Sequence of chain 1.J:
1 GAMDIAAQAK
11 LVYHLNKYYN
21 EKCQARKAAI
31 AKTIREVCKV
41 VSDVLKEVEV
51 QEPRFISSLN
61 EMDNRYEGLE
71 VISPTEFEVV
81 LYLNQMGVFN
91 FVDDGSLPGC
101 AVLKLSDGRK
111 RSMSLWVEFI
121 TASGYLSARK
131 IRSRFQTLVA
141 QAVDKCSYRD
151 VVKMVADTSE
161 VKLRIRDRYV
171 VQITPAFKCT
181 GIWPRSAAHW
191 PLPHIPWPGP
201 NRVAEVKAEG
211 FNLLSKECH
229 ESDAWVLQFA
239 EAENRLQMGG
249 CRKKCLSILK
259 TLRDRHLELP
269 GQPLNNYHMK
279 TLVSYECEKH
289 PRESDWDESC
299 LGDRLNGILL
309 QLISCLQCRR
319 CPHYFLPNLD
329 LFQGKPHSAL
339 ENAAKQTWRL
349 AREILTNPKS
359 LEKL

A small-molecule ligand and the protein it binds are described below.
Small molecule (SMILES): C[N+](C)(C)[O-]

Binding-site contacts:
Ligand atom NAC contacts residue THR75 of chain 1.J at 3.6 Å (h-bond).
Ligand atom CAA contacts residue ARG164 of chain 1.J at 4.0 Å.
Ligand atom CAD contacts residue ARG164 of chain 1.J at 4.2 Å.
Ligand atom CAD contacts residue ARG168 of chain 1.J at 3.4 Å.
Ligand atom OAE contacts residue VAL170 of chain 1.J at 4.3 Å.
Ligand atom CAD contacts residue THR75 of chain 1.J at 3.7 Å.
Ligand atom CAA contacts residue TYR169 of chain 1.J at 4.5 Å (hydrophobic).
Ligand atom CAA contacts residue THR75 of chain 1.J at 3.3 Å.
Ligand atom NAC contacts residue ARG164 of chain 1.J at 4.1 Å.
Ligand atom CAA contacts residue VAL170 of chain 1.J at 3.6 Å (hydrophobic).
Ligand atom CAB contacts residue THR75 of chain 1.J at 3.2 Å.
Ligand atom CAA contacts residue GLU76 of chain 1.J at 4.0 Å.
Ligand atom OAE contacts residue ARG164 of chain 1.J at 3.4 Å (salt-bridge).
Ligand atom CAB contacts residue GLU76 of chain 1.J at 4.1 Å.
Ligand atom NAC contacts residue ARG168 of chain 1.J at 4.0 Å.
Ligand atom CAA contacts residue ARG168 of chain 1.J at 3.4 Å.